Binding-site contacts:
Ligand atom C7 contacts residue ASN65 of chain 1.B at 3.5 Å.
Ligand atom C8 contacts residue LEU358 of chain 1.B at 3.4 Å (hydrophobic).
Ligand atom C2 contacts residue TYR387 of chain 1.A at 4.3 Å (hydrophobic).
Ligand atom C1 contacts residue ASN65 of chain 1.B at 2.2 Å.
Ligand atom C7 contacts residue LEU358 of chain 1.B at 3.9 Å (hydrophobic).
Ligand atom C3 contacts residue ASN65 of chain 1.B at 4.5 Å.
Ligand atom C1 contacts residue TYR387 of chain 1.A at 4.2 Å (hydrophobic).
Ligand atom N2 contacts residue ASN65 of chain 1.B at 3.4 Å (h-bond).
Ligand atom O7 contacts residue ASN65 of chain 1.B at 3.3 Å (h-bond).
Ligand atom O7 contacts residue TYR387 of chain 1.A at 3.5 Å.
Ligand atom N2 contacts residue LEU358 of chain 1.B at 4.1 Å.
Ligand atom C5 contacts residue ASN65 of chain 1.B at 4.3 Å.
Ligand atom O5 contacts residue ASN65 of chain 1.B at 3.0 Å (h-bond).
Ligand atom C2 contacts residue ASN65 of chain 1.B at 3.1 Å.

Sequence of chain 1.A:
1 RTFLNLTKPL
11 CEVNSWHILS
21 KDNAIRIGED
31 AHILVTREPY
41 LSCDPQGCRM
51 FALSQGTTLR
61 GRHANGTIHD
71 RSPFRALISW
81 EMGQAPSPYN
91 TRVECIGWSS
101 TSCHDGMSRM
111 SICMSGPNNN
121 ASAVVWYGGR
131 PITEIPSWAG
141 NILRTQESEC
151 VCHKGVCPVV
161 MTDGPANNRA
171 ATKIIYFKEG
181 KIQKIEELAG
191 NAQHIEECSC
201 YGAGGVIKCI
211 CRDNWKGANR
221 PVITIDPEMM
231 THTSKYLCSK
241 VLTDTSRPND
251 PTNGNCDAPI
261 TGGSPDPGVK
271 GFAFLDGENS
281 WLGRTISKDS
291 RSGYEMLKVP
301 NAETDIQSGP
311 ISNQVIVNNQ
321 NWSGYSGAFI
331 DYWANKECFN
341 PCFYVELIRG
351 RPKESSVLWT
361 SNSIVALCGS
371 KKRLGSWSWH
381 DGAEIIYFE

A small-molecule ligand and the protein it binds are described below.
Small molecule (SMILES): CC(=O)N[C@@H]1[C@@H](O)[C@H](O)[C@@H](CO)O[C@H]1O

Sequence of chain 1.B:
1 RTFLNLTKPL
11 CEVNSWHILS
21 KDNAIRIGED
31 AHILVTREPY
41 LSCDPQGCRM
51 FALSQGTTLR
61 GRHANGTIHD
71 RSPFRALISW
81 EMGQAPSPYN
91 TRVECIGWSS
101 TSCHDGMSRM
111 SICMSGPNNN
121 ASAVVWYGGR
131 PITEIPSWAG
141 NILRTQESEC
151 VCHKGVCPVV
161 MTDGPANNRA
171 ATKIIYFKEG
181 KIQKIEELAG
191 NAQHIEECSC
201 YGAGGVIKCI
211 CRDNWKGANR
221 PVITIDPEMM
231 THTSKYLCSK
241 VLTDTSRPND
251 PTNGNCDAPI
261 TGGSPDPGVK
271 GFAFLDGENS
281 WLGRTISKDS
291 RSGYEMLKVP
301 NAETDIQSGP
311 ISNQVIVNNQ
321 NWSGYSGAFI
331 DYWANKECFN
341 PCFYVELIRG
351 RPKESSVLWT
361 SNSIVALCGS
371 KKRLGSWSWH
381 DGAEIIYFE